Binding-site contacts:
Ligand atom O5 contacts residue ASN12 of chain 26.F at 2.7 Å (h-bond).
Ligand atom C7 contacts residue ASN12 of chain 26.F at 3.9 Å.
Ligand atom C1 contacts residue ASN12 of chain 26.F at 2.1 Å.
Ligand atom N2 contacts residue ASN12 of chain 26.F at 3.8 Å.
Ligand atom O7 contacts residue ASN12 of chain 26.F at 3.7 Å.
Ligand atom C2 contacts residue ASN12 of chain 26.F at 3.2 Å.
Ligand atom C5 contacts residue ASN12 of chain 26.F at 4.1 Å.

This protein binds this small molecule.
Small molecule (SMILES): CC(=O)N[C@H]1[C@H](O[C@H]2[C@H](O)[C@@H](NC(C)=O)CO[C@@H]2CO)O[C@H](CO)[C@@H](O)[C@@H]1O

Sequence of chain 26.F:
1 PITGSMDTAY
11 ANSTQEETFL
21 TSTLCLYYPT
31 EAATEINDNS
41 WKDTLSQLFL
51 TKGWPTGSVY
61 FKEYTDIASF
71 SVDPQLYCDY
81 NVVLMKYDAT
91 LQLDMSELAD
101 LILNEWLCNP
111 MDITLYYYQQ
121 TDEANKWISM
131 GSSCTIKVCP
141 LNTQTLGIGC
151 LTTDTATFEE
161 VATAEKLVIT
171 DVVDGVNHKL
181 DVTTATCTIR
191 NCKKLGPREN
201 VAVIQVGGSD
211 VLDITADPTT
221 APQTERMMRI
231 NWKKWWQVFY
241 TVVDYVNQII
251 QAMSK